The small molecule below binds the protein below.
Small molecule (SMILES): OC[C@H]1O[C@@]2(CO[C@]3(CO)O[C@H](CO)[C@@H](O)[C@@H]3O2)[C@@H](O)[C@@H]1O

Binding-site contacts:
Ligand atom O9 contacts residue ASP199 of chain 1.C at 3.5 Å (salt-bridge).
Ligand atom O5 contacts residue GLU210 of chain 1.B at 3.9 Å.
Ligand atom C6 contacts residue PRO257 of chain 1.B at 3.2 Å (hydrophobic).
Ligand atom O1 contacts residue GLN391 of chain 1.B at 3.5 Å (h-bond).
Ligand atom O2 contacts residue GLN391 of chain 1.B at 3.1 Å (h-bond).
Ligand atom O6 contacts residue ASP177 of chain 1.C at 3.0 Å (salt-bridge).
Ligand atom C4 contacts residue GLU210 of chain 1.B at 3.8 Å.
Ligand atom O2 contacts residue ARG258 of chain 1.B at 3.1 Å (salt-bridge).
Ligand atom O3 contacts residue PHE256 of chain 1.B at 3.6 Å.
Ligand atom C10 contacts residue PRO257 of chain 1.B at 3.4 Å (hydrophobic).
Ligand atom C9 contacts residue TRP309 of chain 1.B at 3.6 Å (hydrophobic).
Ligand atom O4 contacts residue PRO257 of chain 1.B at 2.5 Å (h-bond).
Ligand atom O1 contacts residue CYS387 of chain 1.B at 3.9 Å.
Ligand atom O7 contacts residue SER84 of chain 1.B at 2.7 Å (h-bond).
Ligand atom O5 contacts residue SER82 of chain 1.B at 3.5 Å.
Ligand atom O5 contacts residue ARG134 of chain 1.C at 3.7 Å.
Ligand atom O9 contacts residue PHE256 of chain 1.B at 3.8 Å.
Ligand atom O6 contacts residue PHE207 of chain 1.B at 3.3 Å.
Ligand atom O7 contacts residue TRP309 of chain 1.B at 3.4 Å.
Ligand atom C5 contacts residue GLN391 of chain 1.B at 3.7 Å.
Ligand atom O7 contacts residue GLU210 of chain 1.B at 3.4 Å (salt-bridge).
Ligand atom C9 contacts residue SER84 of chain 1.B at 3.5 Å.
Ligand atom C8 contacts residue PHE256 of chain 1.B at 3.7 Å (hydrophobic).
Ligand atom C10 contacts residue GLN391 of chain 1.B at 3.3 Å.
Ligand atom C11 contacts residue ASP199 of chain 1.C at 3.0 Å.
Ligand atom C contacts residue GLU210 of chain 1.B at 3.9 Å.
Ligand atom C6 contacts residue ARG258 of chain 1.B at 3.7 Å.
Ligand atom O8 contacts residue ARG258 of chain 1.B at 3.9 Å.
Ligand atom O8 contacts residue PRO257 of chain 1.B at 3.5 Å.
Ligand atom C3 contacts residue PRO257 of chain 1.B at 3.1 Å (hydrophobic).
Ligand atom O7 contacts residue SER82 of chain 1.B at 3.6 Å (h-bond).
Ligand atom C7 contacts residue ASP177 of chain 1.C at 3.5 Å.
Ligand atom O8 contacts residue GLN391 of chain 1.B at 3.0 Å (h-bond).
Ligand atom O6 contacts residue ALA200 of chain 1.C at 3.4 Å.
Ligand atom O contacts residue GLU210 of chain 1.B at 3.0 Å (salt-bridge).
Ligand atom O8 contacts residue PHE281 of chain 1.B at 3.2 Å.
Ligand atom O9 contacts residue ALA223 of chain 1.C at 3.4 Å.
Ligand atom O5 contacts residue ASP177 of chain 1.C at 3.0 Å (salt-bridge).
Ligand atom C1 contacts residue GLU210 of chain 1.B at 3.6 Å.
Ligand atom C9 contacts residue ARG258 of chain 1.B at 3.3 Å.

Sequence of chain 1.B:
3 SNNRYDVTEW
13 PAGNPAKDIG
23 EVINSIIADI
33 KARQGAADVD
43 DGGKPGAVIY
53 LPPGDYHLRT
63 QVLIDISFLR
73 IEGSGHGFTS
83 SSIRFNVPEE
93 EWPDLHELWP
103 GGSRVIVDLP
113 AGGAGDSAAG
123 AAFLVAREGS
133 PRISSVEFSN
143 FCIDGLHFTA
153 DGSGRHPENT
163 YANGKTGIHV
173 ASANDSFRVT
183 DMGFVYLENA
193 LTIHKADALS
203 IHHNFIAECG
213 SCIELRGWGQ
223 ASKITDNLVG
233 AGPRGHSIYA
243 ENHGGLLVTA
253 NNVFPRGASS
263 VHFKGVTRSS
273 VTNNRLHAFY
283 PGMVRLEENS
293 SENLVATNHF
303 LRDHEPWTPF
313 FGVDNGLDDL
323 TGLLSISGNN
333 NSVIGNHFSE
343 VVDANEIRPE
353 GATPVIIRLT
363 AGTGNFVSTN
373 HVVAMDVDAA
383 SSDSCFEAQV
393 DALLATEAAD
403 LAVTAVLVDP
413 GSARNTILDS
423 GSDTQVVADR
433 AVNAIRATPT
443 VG

Sequence of chain 1.C:
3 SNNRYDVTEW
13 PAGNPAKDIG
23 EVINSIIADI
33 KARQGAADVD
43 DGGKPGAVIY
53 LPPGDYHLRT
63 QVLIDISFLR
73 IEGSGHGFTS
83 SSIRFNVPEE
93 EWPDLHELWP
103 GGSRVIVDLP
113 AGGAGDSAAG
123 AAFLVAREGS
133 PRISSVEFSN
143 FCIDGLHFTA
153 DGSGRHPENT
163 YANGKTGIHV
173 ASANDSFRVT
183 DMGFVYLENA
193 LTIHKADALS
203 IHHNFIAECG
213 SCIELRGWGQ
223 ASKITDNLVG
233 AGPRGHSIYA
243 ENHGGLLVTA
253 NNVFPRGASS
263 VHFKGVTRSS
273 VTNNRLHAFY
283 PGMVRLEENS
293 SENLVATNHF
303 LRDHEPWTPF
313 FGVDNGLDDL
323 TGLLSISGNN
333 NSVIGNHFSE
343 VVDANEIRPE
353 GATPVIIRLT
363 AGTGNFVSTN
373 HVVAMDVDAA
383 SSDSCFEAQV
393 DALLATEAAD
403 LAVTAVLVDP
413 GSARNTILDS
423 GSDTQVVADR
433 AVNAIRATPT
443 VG